Binding-site contacts:
Ligand atom C3 contacts residue THR104 of chain 1.H at 3.9 Å.
Ligand atom C6 contacts residue HIS50 of chain 1.H at 3.4 Å.
Ligand atom C2 contacts residue GLN53 of chain 1.H at 4.0 Å.
Ligand atom C5 contacts residue HIS50 of chain 1.H at 4.0 Å.
Ligand atom O3 contacts residue THR104 of chain 1.H at 3.2 Å (h-bond).
Ligand atom O6 contacts residue HIS50 of chain 1.H at 2.9 Å (h-bond).
Ligand atom O4 contacts residue TYR36 of chain 1.H at 3.2 Å (h-bond).
Ligand atom C6 contacts residue GLN53 of chain 1.H at 3.8 Å.
Ligand atom C4 contacts residue CA1 of chain 1.X at 3.5 Å.
Ligand atom O3 contacts residue TYR36 of chain 1.H at 3.4 Å (h-bond).
Ligand atom C2 contacts residue TYR36 of chain 1.H at 3.3 Å (hydrophobic).
Ligand atom C2 contacts residue CA1 of chain 1.X at 3.9 Å.
Ligand atom C2 contacts residue ASN107 of chain 1.H at 3.8 Å.
Ligand atom O3 contacts residue ASN107 of chain 1.H at 3.0 Å (h-bond).
Ligand atom C6 contacts residue CYS62 of chain 1.H at 4.1 Å (hydrophobic).
Ligand atom C4 contacts residue TYR36 of chain 1.H at 4.0 Å (hydrophobic).
Ligand atom C4 contacts residue GLN53 of chain 1.H at 4.0 Å.
Ligand atom C3 contacts residue TYR36 of chain 1.H at 3.8 Å (hydrophobic).
Ligand atom O1 contacts residue HIS50 of chain 1.H at 3.4 Å.
Ligand atom O6 contacts residue VAL101 of chain 1.H at 4.1 Å.
Ligand atom O3 contacts residue CA1 of chain 1.X at 2.4 Å.
Ligand atom O5 contacts residue TYR36 of chain 1.H at 3.7 Å.
Ligand atom C4 contacts residue THR104 of chain 1.H at 3.4 Å.
Ligand atom C3 contacts residue ASN107 of chain 1.H at 4.0 Å.
Ligand atom C1 contacts residue TYR36 of chain 1.H at 4.0 Å (hydrophobic).
Ligand atom C6 contacts residue VAL101 of chain 1.H at 3.9 Å (hydrophobic).
Ligand atom O6 contacts residue GLN53 of chain 1.H at 2.7 Å (h-bond).
Ligand atom O5 contacts residue HIS50 of chain 1.H at 3.3 Å (h-bond).
Ligand atom O4 contacts residue GLN53 of chain 1.H at 2.6 Å (h-bond).
Ligand atom O2 contacts residue ASN107 of chain 1.H at 3.1 Å (h-bond).
Ligand atom O2 contacts residue TYR36 of chain 1.H at 4.0 Å.
Ligand atom C3 contacts residue GLN53 of chain 1.H at 3.9 Å.
Ligand atom C4 contacts residue ASP100 of chain 1.H at 3.5 Å.
Ligand atom C6 contacts residue ASP100 of chain 1.H at 3.6 Å.
Ligand atom C3 contacts residue CA1 of chain 1.X at 3.3 Å.
Ligand atom O4 contacts residue THR104 of chain 1.H at 3.6 Å (h-bond).
Ligand atom C5 contacts residue GLN53 of chain 1.H at 3.9 Å.
Ligand atom O3 contacts residue GLN53 of chain 1.H at 3.0 Å (h-bond).
Ligand atom O4 contacts residue ASP100 of chain 1.H at 2.6 Å (salt-bridge).
Ligand atom O4 contacts residue CA1 of chain 1.X at 2.7 Å.

A protein and the small-molecule ligand that binds it are described below.
Small molecule (SMILES): CO[C@@H]1O[C@H](CO)[C@H](O)[C@H](O)[C@H]1O[C@H]1O[C@H](CO)[C@H](O)[C@H](O)[C@H]1O

Sequence of chain 1.H:
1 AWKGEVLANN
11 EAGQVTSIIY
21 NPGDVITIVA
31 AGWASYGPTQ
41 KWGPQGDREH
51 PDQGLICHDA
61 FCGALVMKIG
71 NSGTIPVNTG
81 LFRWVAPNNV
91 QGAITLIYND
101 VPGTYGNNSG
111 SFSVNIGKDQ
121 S